A protein and the small-molecule ligand that binds it are described below.
Small molecule (SMILES): CCOC(=O)c1ccc(OCCCC2CCN(c3ccc(C)nn3)CC2)cc1

Sequence of chain 4.D:
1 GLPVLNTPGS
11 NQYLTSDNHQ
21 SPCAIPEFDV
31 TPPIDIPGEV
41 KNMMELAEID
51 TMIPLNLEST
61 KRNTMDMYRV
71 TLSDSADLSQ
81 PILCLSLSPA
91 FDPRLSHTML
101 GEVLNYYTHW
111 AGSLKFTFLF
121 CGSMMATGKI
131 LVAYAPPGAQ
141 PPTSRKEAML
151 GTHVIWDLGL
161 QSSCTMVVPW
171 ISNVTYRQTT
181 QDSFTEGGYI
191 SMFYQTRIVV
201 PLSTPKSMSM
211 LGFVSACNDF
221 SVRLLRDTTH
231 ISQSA

Binding-site contacts:
Ligand atom C1 contacts residue ILE181 of chain 4.B at 3.5 Å (hydrophobic).
Ligand atom C22 contacts residue TYR110 of chain 4.B at 3.3 Å (hydrophobic).
Ligand atom C9 contacts residue VAL194 of chain 4.B at 3.8 Å (hydrophobic).
Ligand atom C19 contacts residue PHE236 of chain 4.B at 3.6 Å (hydrophobic).
Ligand atom O23 contacts residue TYR110 of chain 4.B at 3.5 Å.
Ligand atom C7 contacts residue TYR157 of chain 4.B at 3.5 Å (hydrophobic).
Ligand atom C12 contacts residue PHE236 of chain 4.B at 3.7 Å (hydrophobic).
Ligand atom C3 contacts residue TYR157 of chain 4.B at 3.4 Å (hydrophobic).
Ligand atom C11 contacts residue PHE132 of chain 4.B at 3.5 Å (hydrophobic).
Ligand atom C8 contacts residue TYR157 of chain 4.B at 3.4 Å (hydrophobic).
Ligand atom N4 contacts residue LEU239 of chain 4.B at 3.6 Å.
Ligand atom N3 contacts residue ILE192 of chain 4.B at 3.7 Å.
Ligand atom C13 contacts residue ILE108 of chain 4.B at 3.6 Å (hydrophobic).
Ligand atom C17 contacts residue MET130 of chain 4.B at 3.7 Å (hydrophobic).
Ligand atom C21 contacts residue TYR203 of chain 4.B at 3.7 Å (hydrophobic).
Ligand atom C8 contacts residue VAL194 of chain 4.B at 3.8 Å (hydrophobic).
Ligand atom C18 contacts residue TYR110 of chain 4.B at 3.8 Å (hydrophobic).
Ligand atom C22 contacts residue PHE236 of chain 4.B at 3.3 Å (hydrophobic).
Ligand atom C10 contacts residue PHE132 of chain 4.B at 3.7 Å (hydrophobic).
Ligand atom C4 contacts residue ALA24 of chain 4.D at 3.9 Å (hydrophobic).
Ligand atom N6 contacts residue VAL194 of chain 4.B at 3.6 Å.
Ligand atom C19 contacts residue TYR110 of chain 4.B at 3.8 Å (hydrophobic).
Ligand atom C1 contacts residue ILE155 of chain 4.B at 3.8 Å (hydrophobic).
Ligand atom C3 contacts residue PRO179 of chain 4.B at 3.6 Å (hydrophobic).
Ligand atom O15 contacts residue MET130 of chain 4.B at 3.8 Å.
Ligand atom C3 contacts residue ALA24 of chain 4.D at 3.6 Å (hydrophobic).
Ligand atom C25 contacts residue THR109 of chain 4.B at 3.2 Å.
Ligand atom C13 contacts residue PHE236 of chain 4.B at 3.8 Å (hydrophobic).
Ligand atom C4 contacts residue TYR157 of chain 4.B at 3.5 Å (hydrophobic).
Ligand atom O24 contacts residue THR109 of chain 4.B at 3.6 Å.
Ligand atom O23 contacts residue PHE236 of chain 4.B at 3.3 Å.
Ligand atom O24 contacts residue PHE236 of chain 4.B at 3.9 Å.
Ligand atom C16 contacts residue MET130 of chain 4.B at 3.8 Å (hydrophobic).
Ligand atom C7 contacts residue VAL194 of chain 4.B at 3.6 Å (hydrophobic).
Ligand atom N3 contacts residue LEU239 of chain 4.B at 3.8 Å.
Ligand atom C7 contacts residue ILE25 of chain 4.D at 3.8 Å (hydrophobic).
Ligand atom C10 contacts residue ILE108 of chain 4.B at 3.5 Å (hydrophobic).
Ligand atom O24 contacts residue TYR110 of chain 4.B at 3.3 Å.
Ligand atom C20 contacts residue PHE236 of chain 4.B at 3.4 Å (hydrophobic).
Ligand atom N4 contacts residue ILE192 of chain 4.B at 3.6 Å.

Sequence of chain 5.D:
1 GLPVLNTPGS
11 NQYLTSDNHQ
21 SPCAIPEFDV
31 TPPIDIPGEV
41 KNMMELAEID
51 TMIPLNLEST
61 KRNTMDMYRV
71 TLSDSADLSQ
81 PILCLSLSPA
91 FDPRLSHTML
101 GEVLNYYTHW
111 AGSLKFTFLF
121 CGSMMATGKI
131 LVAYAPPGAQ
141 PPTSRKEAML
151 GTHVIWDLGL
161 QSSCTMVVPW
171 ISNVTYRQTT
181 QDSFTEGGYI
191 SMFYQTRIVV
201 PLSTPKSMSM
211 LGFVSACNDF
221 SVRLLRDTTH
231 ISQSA

Sequence of chain 4.B:
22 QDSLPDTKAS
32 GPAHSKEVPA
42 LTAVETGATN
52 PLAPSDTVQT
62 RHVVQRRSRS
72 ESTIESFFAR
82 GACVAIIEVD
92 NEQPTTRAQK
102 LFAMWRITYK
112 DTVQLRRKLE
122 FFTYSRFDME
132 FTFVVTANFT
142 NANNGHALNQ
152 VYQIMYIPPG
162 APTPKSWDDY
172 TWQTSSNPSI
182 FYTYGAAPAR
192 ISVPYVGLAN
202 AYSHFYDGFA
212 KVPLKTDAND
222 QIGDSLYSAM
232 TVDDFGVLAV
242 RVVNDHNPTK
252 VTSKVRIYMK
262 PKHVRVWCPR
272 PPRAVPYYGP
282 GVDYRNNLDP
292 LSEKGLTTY